A protein and the small-molecule ligand that binds it are described below.
Small molecule (SMILES): CC(=O)N[C@H]1[C@H](O[C@H]2[C@H](O)[C@@H](NC(C)=O)CO[C@@H]2CO)O[C@H](CO)[C@@H](O)[C@@H]1O

Binding-site contacts:
Ligand atom N2 contacts residue ASN788 of chain 1.A at 2.7 Å (h-bond).
Ligand atom C4 contacts residue ASN788 of chain 1.A at 4.2 Å.
Ligand atom C3 contacts residue ASN788 of chain 1.A at 3.6 Å.
Ligand atom O5 contacts residue ASN788 of chain 1.A at 2.4 Å (h-bond).
Ligand atom C2 contacts residue ASN788 of chain 1.A at 2.3 Å.
Ligand atom C5 contacts residue ASN788 of chain 1.A at 3.7 Å.
Ligand atom C1 contacts residue ASN788 of chain 1.A at 1.4 Å.
Ligand atom O7 contacts residue ASN788 of chain 1.A at 3.3 Å (h-bond).
Ligand atom C6 contacts residue ASN788 of chain 1.A at 4.5 Å.
Ligand atom C7 contacts residue ASN788 of chain 1.A at 3.3 Å.
Ligand atom C8 contacts residue ASN788 of chain 1.A at 4.3 Å.

Sequence of chain 1.A:
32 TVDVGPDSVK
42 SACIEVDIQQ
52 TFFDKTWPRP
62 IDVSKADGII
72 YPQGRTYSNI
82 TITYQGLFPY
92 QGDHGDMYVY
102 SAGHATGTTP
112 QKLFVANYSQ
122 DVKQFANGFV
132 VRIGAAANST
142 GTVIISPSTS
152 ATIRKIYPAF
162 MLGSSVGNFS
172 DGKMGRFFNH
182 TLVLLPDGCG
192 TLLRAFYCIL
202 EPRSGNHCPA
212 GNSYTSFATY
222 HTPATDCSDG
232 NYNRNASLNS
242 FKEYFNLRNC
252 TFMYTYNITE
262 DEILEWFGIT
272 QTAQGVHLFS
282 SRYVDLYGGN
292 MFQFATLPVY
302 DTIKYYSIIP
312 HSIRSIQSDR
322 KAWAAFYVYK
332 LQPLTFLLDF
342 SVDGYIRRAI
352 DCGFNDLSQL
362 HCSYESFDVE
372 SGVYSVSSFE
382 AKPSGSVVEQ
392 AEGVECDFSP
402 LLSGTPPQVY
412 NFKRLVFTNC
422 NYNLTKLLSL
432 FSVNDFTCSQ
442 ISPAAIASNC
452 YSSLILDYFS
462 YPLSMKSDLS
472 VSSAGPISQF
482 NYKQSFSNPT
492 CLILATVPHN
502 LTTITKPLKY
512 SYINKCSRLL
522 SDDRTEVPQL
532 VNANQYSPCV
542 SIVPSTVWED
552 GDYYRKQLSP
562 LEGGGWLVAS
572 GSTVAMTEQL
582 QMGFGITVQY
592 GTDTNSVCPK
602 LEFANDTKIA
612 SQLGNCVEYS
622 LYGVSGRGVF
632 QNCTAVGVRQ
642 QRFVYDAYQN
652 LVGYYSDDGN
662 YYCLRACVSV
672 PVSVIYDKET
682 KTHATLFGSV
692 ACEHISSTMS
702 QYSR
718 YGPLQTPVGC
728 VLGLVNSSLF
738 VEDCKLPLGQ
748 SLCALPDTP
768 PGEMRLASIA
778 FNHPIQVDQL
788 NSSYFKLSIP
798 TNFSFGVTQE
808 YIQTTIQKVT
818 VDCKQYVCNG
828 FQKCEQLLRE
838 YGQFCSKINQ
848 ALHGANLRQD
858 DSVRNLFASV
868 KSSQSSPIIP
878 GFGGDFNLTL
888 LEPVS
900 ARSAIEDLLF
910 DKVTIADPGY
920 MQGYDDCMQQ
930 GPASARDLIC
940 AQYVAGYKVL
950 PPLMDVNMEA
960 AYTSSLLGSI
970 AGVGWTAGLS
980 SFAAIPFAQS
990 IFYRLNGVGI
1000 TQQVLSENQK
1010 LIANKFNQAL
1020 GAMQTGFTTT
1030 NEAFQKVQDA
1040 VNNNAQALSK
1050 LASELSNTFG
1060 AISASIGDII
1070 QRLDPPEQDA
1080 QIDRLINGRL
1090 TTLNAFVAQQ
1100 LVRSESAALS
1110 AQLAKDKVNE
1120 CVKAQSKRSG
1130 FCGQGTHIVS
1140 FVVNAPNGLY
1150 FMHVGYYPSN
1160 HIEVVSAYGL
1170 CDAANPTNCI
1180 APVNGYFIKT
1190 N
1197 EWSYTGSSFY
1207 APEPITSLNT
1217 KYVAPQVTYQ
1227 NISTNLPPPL